A protein and the small-molecule ligand that binds it are described below.
Small molecule (SMILES): CC(=O)N[C@@H]1[C@@H](O)[C@H](O)[C@@H](CO)O[C@H]1O

Sequence of chain 1.C:
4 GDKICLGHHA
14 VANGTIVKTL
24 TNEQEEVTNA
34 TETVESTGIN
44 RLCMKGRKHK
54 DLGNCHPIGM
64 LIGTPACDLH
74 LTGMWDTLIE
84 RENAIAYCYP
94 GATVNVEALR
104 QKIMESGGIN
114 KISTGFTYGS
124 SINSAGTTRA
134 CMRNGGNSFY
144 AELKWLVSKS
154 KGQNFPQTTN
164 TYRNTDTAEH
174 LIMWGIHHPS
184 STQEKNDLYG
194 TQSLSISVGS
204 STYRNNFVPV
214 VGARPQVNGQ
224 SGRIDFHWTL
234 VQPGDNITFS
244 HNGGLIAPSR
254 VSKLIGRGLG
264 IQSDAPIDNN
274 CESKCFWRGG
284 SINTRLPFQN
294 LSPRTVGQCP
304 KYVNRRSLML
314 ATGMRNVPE

Binding-site contacts:
Ligand atom C1 contacts residue ASN82 of chain 1.V at 1.5 Å.
Ligand atom C8 contacts residue HIS75 of chain 1.V at 3.5 Å.
Ligand atom C8 contacts residue GLY78 of chain 1.V at 4.1 Å.
Ligand atom O7 contacts residue GLU108 of chain 1.C at 3.9 Å.
Ligand atom C3 contacts residue ASN82 of chain 1.V at 4.0 Å.
Ligand atom C7 contacts residue ASN82 of chain 1.V at 3.2 Å.
Ligand atom O7 contacts residue ASN82 of chain 1.V at 3.3 Å (h-bond).
Ligand atom C7 contacts residue GLU108 of chain 1.C at 4.4 Å.
Ligand atom C8 contacts residue GLU108 of chain 1.C at 4.3 Å.
Ligand atom C5 contacts residue ASN82 of chain 1.V at 3.8 Å.
Ligand atom C4 contacts residue ASN82 of chain 1.V at 4.4 Å.
Ligand atom O5 contacts residue ASN82 of chain 1.V at 2.5 Å (h-bond).
Ligand atom C2 contacts residue ASN82 of chain 1.V at 2.6 Å.
Ligand atom C7 contacts residue ASN79 of chain 1.V at 3.2 Å.
Ligand atom N2 contacts residue ASN82 of chain 1.V at 2.9 Å (h-bond).
Ligand atom C8 contacts residue ASN82 of chain 1.V at 4.3 Å.
Ligand atom N2 contacts residue ASN79 of chain 1.V at 4.5 Å.
Ligand atom O7 contacts residue ASN79 of chain 1.V at 2.7 Å (h-bond).
Ligand atom C8 contacts residue ASN79 of chain 1.V at 3.0 Å.

Sequence of chain 1.V:
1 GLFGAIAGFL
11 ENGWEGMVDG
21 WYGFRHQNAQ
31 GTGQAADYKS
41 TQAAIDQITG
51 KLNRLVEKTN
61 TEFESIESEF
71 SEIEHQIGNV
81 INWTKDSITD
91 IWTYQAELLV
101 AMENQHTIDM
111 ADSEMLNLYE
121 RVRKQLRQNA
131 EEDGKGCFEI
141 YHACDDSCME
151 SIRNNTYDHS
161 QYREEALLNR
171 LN